Sequence of chain 1.B:
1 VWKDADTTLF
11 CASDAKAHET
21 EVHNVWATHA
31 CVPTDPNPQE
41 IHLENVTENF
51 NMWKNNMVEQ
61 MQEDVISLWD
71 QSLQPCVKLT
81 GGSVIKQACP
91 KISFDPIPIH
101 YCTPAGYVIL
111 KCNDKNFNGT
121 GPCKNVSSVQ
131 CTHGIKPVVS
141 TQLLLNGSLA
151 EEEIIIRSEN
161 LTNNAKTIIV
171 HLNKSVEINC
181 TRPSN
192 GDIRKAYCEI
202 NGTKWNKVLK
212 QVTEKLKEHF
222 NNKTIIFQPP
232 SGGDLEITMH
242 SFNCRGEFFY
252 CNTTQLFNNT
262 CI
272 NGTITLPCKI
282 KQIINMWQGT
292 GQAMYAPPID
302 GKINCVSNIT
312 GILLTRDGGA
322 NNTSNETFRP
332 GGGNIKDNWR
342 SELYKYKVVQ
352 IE

Binding-site contacts:
Ligand atom C8 contacts residue ASN173 of chain 1.B at 4.0 Å.
Ligand atom O7 contacts residue ASN173 of chain 1.B at 3.5 Å (h-bond).
Ligand atom C3 contacts residue GLN212 of chain 1.B at 3.7 Å.
Ligand atom O5 contacts residue ASN173 of chain 1.B at 2.4 Å (h-bond).
Ligand atom O6 contacts residue LYS216 of chain 1.B at 4.0 Å.
Ligand atom C5 contacts residue ASN173 of chain 1.B at 3.6 Å.
Ligand atom O6 contacts residue GLU153 of chain 1.B at 4.1 Å.
Ligand atom O5 contacts residue GLU152 of chain 1.B at 3.6 Å (salt-bridge).
Ligand atom C5 contacts residue ILE154 of chain 1.B at 4.0 Å (hydrophobic).
Ligand atom C5 contacts residue GLN212 of chain 1.B at 4.0 Å.
Ligand atom C1 contacts residue GLN212 of chain 1.B at 4.3 Å.
Ligand atom C4 contacts residue GLN212 of chain 1.B at 3.9 Å.
Ligand atom C1 contacts residue ASN173 of chain 1.B at 1.4 Å.
Ligand atom C5 contacts residue GLU153 of chain 1.B at 4.1 Å.
Ligand atom C2 contacts residue GLU152 of chain 1.B at 3.6 Å.
Ligand atom C7 contacts residue ASN173 of chain 1.B at 3.1 Å.
Ligand atom C8 contacts residue LYS174 of chain 1.B at 4.5 Å.
Ligand atom C2 contacts residue ASN173 of chain 1.B at 2.1 Å.
Ligand atom C4 contacts residue ASN173 of chain 1.B at 4.1 Å.
Ligand atom C6 contacts residue ILE154 of chain 1.B at 3.7 Å (hydrophobic).
Ligand atom N2 contacts residue GLU152 of chain 1.B at 4.4 Å.
Ligand atom O3 contacts residue ASN173 of chain 1.B at 4.4 Å.
Ligand atom C1 contacts residue ILE154 of chain 1.B at 4.0 Å (hydrophobic).
Ligand atom O7 contacts residue GLU152 of chain 1.B at 3.9 Å.
Ligand atom O6 contacts residue ILE154 of chain 1.B at 3.2 Å (h-bond).
Ligand atom C6 contacts residue GLU153 of chain 1.B at 3.7 Å.
Ligand atom N2 contacts residue ASN173 of chain 1.B at 2.5 Å (h-bond).
Ligand atom O4 contacts residue GLN212 of chain 1.B at 3.4 Å (h-bond).
Ligand atom C1 contacts residue GLU153 of chain 1.B at 4.2 Å.
Ligand atom O5 contacts residue GLU153 of chain 1.B at 3.3 Å.
Ligand atom C3 contacts residue ASN173 of chain 1.B at 3.5 Å.
Ligand atom C7 contacts residue GLU152 of chain 1.B at 4.3 Å.
Ligand atom C1 contacts residue GLU152 of chain 1.B at 3.5 Å.
Ligand atom O5 contacts residue ILE154 of chain 1.B at 3.1 Å (h-bond).

The protein below binds the small molecule below.
Small molecule (SMILES): CC(=O)N[C@@H]1[C@@H](O)[C@H](O)[C@@H](CO)O[C@H]1O